This protein binds this small molecule.
Small molecule (SMILES): O=C([O-])C(=O)[O-]

Binding-site contacts:
Ligand atom O4 contacts residue THR316 of chain 1.C at 3.5 Å (h-bond).
Ligand atom O2 contacts residue GLU260 of chain 1.C at 3.2 Å (salt-bridge).
Ligand atom C2 contacts residue GLU260 of chain 1.C at 3.9 Å.
Ligand atom O2 contacts residue ATP1 of chain 1.Q at 2.7 Å (h-bond).
Ligand atom C2 contacts residue ATP1 of chain 1.Q at 3.3 Å.
Ligand atom O2 contacts residue MG1 of chain 1.O at 1.9 Å.
Ligand atom C2 contacts residue ALA281 of chain 1.C at 3.6 Å (hydrophobic).
Ligand atom C2 contacts residue LYS258 of chain 1.C at 3.5 Å.
Ligand atom O1 contacts residue ASP284 of chain 1.C at 2.8 Å (salt-bridge).
Ligand atom O3 contacts residue ASP284 of chain 1.C at 3.9 Å.
Ligand atom O1 contacts residue MG1 of chain 1.O at 2.0 Å.
Ligand atom O2 contacts residue LYS258 of chain 1.C at 2.7 Å (salt-bridge).
Ligand atom O4 contacts residue ALA281 of chain 1.C at 4.0 Å.
Ligand atom O3 contacts residue THR316 of chain 1.C at 2.6 Å (h-bond).
Ligand atom O2 contacts residue ALA281 of chain 1.C at 4.0 Å.
Ligand atom O2 contacts residue ASP284 of chain 1.C at 3.9 Å.
Ligand atom C1 contacts residue ASP284 of chain 1.C at 3.7 Å.
Ligand atom O3 contacts residue GLY283 of chain 1.C at 2.8 Å (h-bond).
Ligand atom O4 contacts residue MG1 of chain 1.O at 3.9 Å.
Ligand atom C1 contacts residue THR316 of chain 1.C at 3.6 Å.
Ligand atom O1 contacts residue GLY283 of chain 1.C at 3.7 Å.
Ligand atom O3 contacts residue ARG282 of chain 1.C at 3.4 Å (salt-bridge).
Ligand atom C2 contacts residue THR316 of chain 1.C at 4.0 Å.
Ligand atom O4 contacts residue ARG70 of chain 1.C at 3.9 Å.
Ligand atom O4 contacts residue ATP1 of chain 1.Q at 3.4 Å (h-bond).
Ligand atom C1 contacts residue MG1 of chain 1.O at 2.7 Å.
Ligand atom C2 contacts residue MG1 of chain 1.O at 2.7 Å.
Ligand atom O3 contacts residue ALA281 of chain 1.C at 3.1 Å.
Ligand atom O1 contacts residue GLU260 of chain 1.C at 3.1 Å (salt-bridge).
Ligand atom C1 contacts residue GLY283 of chain 1.C at 3.6 Å.
Ligand atom C1 contacts residue ALA281 of chain 1.C at 3.5 Å (hydrophobic).
Ligand atom C1 contacts residue GLU260 of chain 1.C at 3.8 Å.
Ligand atom O4 contacts residue MG1 of chain 1.P at 4.1 Å.
Ligand atom O1 contacts residue ATP1 of chain 1.Q at 3.4 Å (h-bond).
Ligand atom O4 contacts residue LYS258 of chain 1.C at 3.6 Å (salt-bridge).
Ligand atom O1 contacts residue ALA281 of chain 1.C at 3.5 Å (h-bond).
Ligand atom C1 contacts residue ATP1 of chain 1.Q at 3.7 Å.
Ligand atom O4 contacts residue MET348 of chain 1.C at 4.1 Å.
Ligand atom O3 contacts residue MG1 of chain 1.O at 3.9 Å.
Ligand atom C2 contacts residue MG1 of chain 1.P at 4.2 Å.

Sequence of chain 1.C:
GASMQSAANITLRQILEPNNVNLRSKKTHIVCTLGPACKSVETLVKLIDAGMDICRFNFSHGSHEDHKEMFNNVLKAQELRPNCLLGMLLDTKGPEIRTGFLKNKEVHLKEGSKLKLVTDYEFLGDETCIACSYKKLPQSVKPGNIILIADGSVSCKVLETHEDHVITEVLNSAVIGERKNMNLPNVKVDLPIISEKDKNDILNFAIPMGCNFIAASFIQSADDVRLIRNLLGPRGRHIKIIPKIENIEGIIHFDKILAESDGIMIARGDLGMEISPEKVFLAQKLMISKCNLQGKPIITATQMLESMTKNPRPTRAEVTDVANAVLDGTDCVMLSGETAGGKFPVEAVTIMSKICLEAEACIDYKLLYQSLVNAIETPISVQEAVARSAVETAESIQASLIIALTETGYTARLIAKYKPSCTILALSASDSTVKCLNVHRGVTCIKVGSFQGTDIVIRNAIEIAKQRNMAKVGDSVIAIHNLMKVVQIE